Sequence of chain 1.C:
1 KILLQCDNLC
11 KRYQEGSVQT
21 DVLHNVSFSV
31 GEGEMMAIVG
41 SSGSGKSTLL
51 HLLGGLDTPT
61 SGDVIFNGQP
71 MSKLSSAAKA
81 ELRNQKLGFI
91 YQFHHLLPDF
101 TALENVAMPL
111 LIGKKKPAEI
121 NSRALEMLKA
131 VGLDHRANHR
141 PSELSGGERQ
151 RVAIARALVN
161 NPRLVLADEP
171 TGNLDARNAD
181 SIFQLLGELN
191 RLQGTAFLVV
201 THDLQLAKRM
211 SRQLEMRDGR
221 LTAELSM

A protein and the small-molecule ligand that binds it are described below.
Small molecule (SMILES): Nc1ncnc2c1ncn2[C@@H]1O[C@H](CO[P](=O)(O)O[P](=O)(O)O[V](=O)(O)(O)O)[C@@H](O)[C@H]1O

Sequence of chain 1.B:
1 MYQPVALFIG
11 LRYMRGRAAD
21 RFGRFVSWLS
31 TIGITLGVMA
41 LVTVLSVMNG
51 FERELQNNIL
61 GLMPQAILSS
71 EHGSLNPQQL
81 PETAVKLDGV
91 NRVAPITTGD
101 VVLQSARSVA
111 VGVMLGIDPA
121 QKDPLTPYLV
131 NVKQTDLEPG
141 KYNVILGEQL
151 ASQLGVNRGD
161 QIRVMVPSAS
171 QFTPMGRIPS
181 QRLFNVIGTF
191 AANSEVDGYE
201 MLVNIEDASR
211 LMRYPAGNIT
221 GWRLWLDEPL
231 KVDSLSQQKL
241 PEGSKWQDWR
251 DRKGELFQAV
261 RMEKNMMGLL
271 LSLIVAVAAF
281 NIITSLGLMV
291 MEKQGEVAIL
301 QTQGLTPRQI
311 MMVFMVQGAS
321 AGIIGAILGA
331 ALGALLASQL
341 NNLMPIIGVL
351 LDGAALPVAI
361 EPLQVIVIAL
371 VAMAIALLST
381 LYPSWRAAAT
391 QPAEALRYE

Binding-site contacts:
Ligand atom O3A contacts residue SER145 of chain 1.C at 2.5 Å (h-bond).
Ligand atom C5 contacts residue TYR13 of chain 1.D at 3.3 Å (hydrophobic).
Ligand atom N7 contacts residue GLU143 of chain 1.C at 3.2 Å (salt-bridge).
Ligand atom O1B contacts residue LYS46 of chain 1.D at 3.3 Å.
Ligand atom O4' contacts residue VAL22 of chain 1.D at 3.1 Å.
Ligand atom PA contacts residue SER145 of chain 1.C at 3.0 Å.
Ligand atom O1A contacts residue GLY45 of chain 1.D at 3.0 Å.
Ligand atom VG contacts residue GLN92 of chain 1.D at 3.5 Å.
Ligand atom O2' contacts residue ARG136 of chain 1.C at 3.4 Å (salt-bridge).
Ligand atom O3G contacts residue GLN92 of chain 1.D at 3.2 Å (h-bond).
Ligand atom O2A contacts residue SER145 of chain 1.C at 2.5 Å (h-bond).
Ligand atom C8 contacts residue GLU143 of chain 1.C at 3.3 Å.
Ligand atom O1A contacts residue THR48 of chain 1.D at 3.4 Å (h-bond).
Ligand atom N3 contacts residue HIS139 of chain 1.C at 3.5 Å.
Ligand atom C5 contacts residue GLU143 of chain 1.C at 3.1 Å.
Ligand atom PA contacts residue SER47 of chain 1.D at 3.2 Å.
Ligand atom O3G contacts residue ASN173 of chain 1.C at 2.8 Å (h-bond).
Ligand atom C4 contacts residue GLU143 of chain 1.C at 3.1 Å.
Ligand atom C8 contacts residue TYR13 of chain 1.D at 3.5 Å (hydrophobic).
Ligand atom O2A contacts residue SER47 of chain 1.D at 2.8 Å (h-bond).
Ligand atom O1A contacts residue SER47 of chain 1.D at 2.6 Å (h-bond).
Ligand atom O3B contacts residue GLY43 of chain 1.D at 3.5 Å (h-bond).
Ligand atom O1A contacts residue LYS46 of chain 1.D at 3.0 Å (salt-bridge).
Ligand atom O1G contacts residue HIS202 of chain 1.D at 3.0 Å.
Ligand atom O2B contacts residue LYS46 of chain 1.D at 3.0 Å (salt-bridge).
Ligand atom O4G contacts residue MG1 of chain 1.H at 2.0 Å.
Ligand atom O4G contacts residue GLN92 of chain 1.D at 2.6 Å (h-bond).
Ligand atom O2G contacts residue GLY147 of chain 1.C at 2.8 Å (h-bond).
Ligand atom O3' contacts residue GLY43 of chain 1.D at 3.1 Å (h-bond).
Ligand atom O2B contacts residue SER44 of chain 1.D at 2.9 Å (h-bond).
Ligand atom O3' contacts residue ARG136 of chain 1.C at 3.1 Å (salt-bridge).
Ligand atom O5' contacts residue GLY45 of chain 1.D at 3.2 Å.
Ligand atom N7 contacts residue ARG397 of chain 1.B at 3.4 Å (salt-bridge).
Ligand atom N6 contacts residue GLU143 of chain 1.C at 3.5 Å.
Ligand atom N7 contacts residue TYR13 of chain 1.D at 3.1 Å.
Ligand atom O2B contacts residue GLY45 of chain 1.D at 2.6 Å (h-bond).
Ligand atom O1G contacts residue GLU169 of chain 1.D at 2.7 Å (salt-bridge).
Ligand atom O1B contacts residue SER47 of chain 1.D at 3.1 Å (h-bond).
Ligand atom O2G contacts residue SER145 of chain 1.C at 3.1 Å (h-bond).
Ligand atom N9 contacts residue GLU143 of chain 1.C at 3.2 Å (salt-bridge).

Sequence of chain 1.D:
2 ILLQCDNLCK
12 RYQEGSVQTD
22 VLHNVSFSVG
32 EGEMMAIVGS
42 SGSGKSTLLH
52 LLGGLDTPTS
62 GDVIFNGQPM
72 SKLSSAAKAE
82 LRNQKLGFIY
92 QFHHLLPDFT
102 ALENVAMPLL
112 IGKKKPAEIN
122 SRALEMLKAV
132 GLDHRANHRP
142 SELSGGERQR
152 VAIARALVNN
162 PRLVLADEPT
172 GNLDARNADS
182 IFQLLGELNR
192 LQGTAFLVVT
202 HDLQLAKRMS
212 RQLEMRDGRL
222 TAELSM